Sequence of chain 1.A:
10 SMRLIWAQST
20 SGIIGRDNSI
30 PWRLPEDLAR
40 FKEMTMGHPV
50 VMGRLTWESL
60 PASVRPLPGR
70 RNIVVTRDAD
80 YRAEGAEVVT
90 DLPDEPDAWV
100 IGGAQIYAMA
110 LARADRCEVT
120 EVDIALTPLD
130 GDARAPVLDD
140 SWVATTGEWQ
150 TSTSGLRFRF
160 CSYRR

Binding-site contacts:
Ligand atom C23 contacts residue VAL63 of chain 1.A at 3.6 Å (hydrophobic).
Ligand atom N2 contacts residue NAP1 of chain 1.C at 3.8 Å.
Ligand atom C3 contacts residue ALA16 of chain 1.A at 3.7 Å (hydrophobic).
Ligand atom C5 contacts residue NAP1 of chain 1.C at 3.6 Å.
Ligand atom N8 contacts residue ALA16 of chain 1.A at 3.8 Å.
Ligand atom C1 contacts residue TRP15 of chain 1.A at 3.8 Å (hydrophobic).
Ligand atom C1 contacts residue ILE14 of chain 1.A at 3.6 Å (hydrophobic).
Ligand atom O25 contacts residue PRO67 of chain 1.A at 3.6 Å.
Ligand atom C23 contacts residue LEU66 of chain 1.A at 3.7 Å (hydrophobic).
Ligand atom O26 contacts residue ARG69 of chain 1.A at 3.0 Å (salt-bridge).
Ligand atom N7 contacts residue ILE14 of chain 1.A at 2.9 Å (h-bond).
Ligand atom C24 contacts residue VAL63 of chain 1.A at 3.8 Å (hydrophobic).
Ligand atom C24 contacts residue LEU66 of chain 1.A at 3.7 Å (hydrophobic).
Ligand atom O25 contacts residue ARG69 of chain 1.A at 3.1 Å (salt-bridge).
Ligand atom C6 contacts residue NAP1 of chain 1.C at 3.4 Å.
Ligand atom C3 contacts residue TRP15 of chain 1.A at 3.7 Å (hydrophobic).
Ligand atom N7 contacts residue PHE40 of chain 1.A at 3.5 Å.
Ligand atom O25 contacts residue VAL63 of chain 1.A at 3.4 Å.
Ligand atom N2 contacts residue TRP15 of chain 1.A at 3.3 Å.
Ligand atom C5 contacts residue ASP36 of chain 1.A at 3.6 Å.
Ligand atom O26 contacts residue PHE40 of chain 1.A at 3.3 Å.
Ligand atom N7 contacts residue ILE100 of chain 1.A at 3.3 Å (h-bond).
Ligand atom N8 contacts residue TRP15 of chain 1.A at 3.5 Å.
Ligand atom C1 contacts residue PHE40 of chain 1.A at 3.5 Å (hydrophobic).
Ligand atom C9 contacts residue ASP36 of chain 1.A at 3.6 Å.
Ligand atom C1 contacts residue NAP1 of chain 1.C at 3.5 Å.
Ligand atom N4 contacts residue ASP36 of chain 1.A at 2.7 Å (salt-bridge).
Ligand atom N7 contacts residue TYR106 of chain 1.A at 3.6 Å.
Ligand atom O11 contacts residue NAP1 of chain 1.C at 3.5 Å.
Ligand atom C3 contacts residue ASP36 of chain 1.A at 3.6 Å.
Ligand atom C22 contacts residue LEU66 of chain 1.A at 3.7 Å (hydrophobic).
Ligand atom C24 contacts residue ARG69 of chain 1.A at 3.4 Å.
Ligand atom C23 contacts residue LEU37 of chain 1.A at 3.7 Å (hydrophobic).
Ligand atom C20 contacts residue PRO60 of chain 1.A at 3.7 Å (hydrophobic).
Ligand atom N2 contacts residue PHE40 of chain 1.A at 3.5 Å.
Ligand atom C12 contacts residue PHE40 of chain 1.A at 3.5 Å (hydrophobic).
Ligand atom N2 contacts residue ILE14 of chain 1.A at 3.5 Å (h-bond).
Ligand atom C9 contacts residue ILE29 of chain 1.A at 3.7 Å (hydrophobic).
Ligand atom N8 contacts residue ASP36 of chain 1.A at 2.7 Å (salt-bridge).
Ligand atom N8 contacts residue THR119 of chain 1.A at 3.5 Å (h-bond).

This protein binds this small molecule.
Small molecule (SMILES): CCc1nc(N)nc(N)c1OCCCOc1ccccc1CCC(=O)O